Sequence of chain 1.A:
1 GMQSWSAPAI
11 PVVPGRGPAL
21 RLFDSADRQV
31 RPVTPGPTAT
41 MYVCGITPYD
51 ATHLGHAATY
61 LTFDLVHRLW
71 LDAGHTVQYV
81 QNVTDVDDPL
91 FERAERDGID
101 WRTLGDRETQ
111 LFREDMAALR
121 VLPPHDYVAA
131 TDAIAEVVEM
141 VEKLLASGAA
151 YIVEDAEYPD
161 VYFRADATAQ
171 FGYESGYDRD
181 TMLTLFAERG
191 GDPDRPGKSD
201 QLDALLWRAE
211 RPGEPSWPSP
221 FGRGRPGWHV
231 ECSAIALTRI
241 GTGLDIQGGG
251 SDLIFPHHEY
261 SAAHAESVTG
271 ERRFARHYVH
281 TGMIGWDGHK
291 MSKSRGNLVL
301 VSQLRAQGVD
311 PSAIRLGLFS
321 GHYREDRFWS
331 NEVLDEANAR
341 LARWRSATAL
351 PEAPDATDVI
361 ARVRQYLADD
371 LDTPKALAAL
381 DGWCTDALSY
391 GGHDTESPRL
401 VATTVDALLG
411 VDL

This protein binds this small molecule.
Small molecule (SMILES): COc1ccc(-c2cccc(S(=O)(=O)NC(=O)[C@@H](N)CS)c2)cn1

Binding-site contacts:
Ligand atom C3 contacts residue ZN1 of chain 1.D at 3.5 Å.
Ligand atom S3 contacts residue CYS44 of chain 1.A at 3.6 Å.
Ligand atom O1 contacts residue LEU253 of chain 1.A at 3.9 Å.
Ligand atom C8 contacts residue THR59 of chain 1.A at 3.4 Å.
Ligand atom O4A contacts residue LYS290 of chain 1.A at 3.1 Å (salt-bridge).
Ligand atom N1 contacts residue GLY45 of chain 1.A at 3.3 Å (h-bond).
Ligand atom C15 contacts residue LYS290 of chain 1.A at 3.8 Å.
Ligand atom S3 contacts residue CYS232 of chain 1.A at 3.5 Å (h-bond).
Ligand atom C10 contacts residue HIS56 of chain 1.A at 3.5 Å.
Ligand atom C2 contacts residue GLY45 of chain 1.A at 3.3 Å.
Ligand atom N1 contacts residue THR47 of chain 1.A at 3.2 Å (h-bond).
Ligand atom C5 contacts residue HIS56 of chain 1.A at 3.7 Å.
Ligand atom O17 contacts residue MET283 of chain 1.A at 3.6 Å.
Ligand atom C3 contacts residue CYS44 of chain 1.A at 3.5 Å (hydrophobic).
Ligand atom C12 contacts residue GLY55 of chain 1.A at 3.6 Å.
Ligand atom C1 contacts residue GLY45 of chain 1.A at 3.6 Å.
Ligand atom N2 contacts residue ILE46 of chain 1.A at 3.3 Å.
Ligand atom O4B contacts residue HIS56 of chain 1.A at 3.0 Å (h-bond).
Ligand atom N2 contacts residue THR47 of chain 1.A at 2.9 Å (h-bond).
Ligand atom C10 contacts residue TYR60 of chain 1.A at 3.4 Å (hydrophobic).
Ligand atom S3 contacts residue ZN1 of chain 1.D at 2.3 Å.
Ligand atom C16 contacts residue ASP252 of chain 1.A at 3.6 Å.
Ligand atom N2 contacts residue THR84 of chain 1.A at 2.9 Å (h-bond).
Ligand atom S4 contacts residue THR47 of chain 1.A at 3.7 Å.
Ligand atom N13 contacts residue GLY282 of chain 1.A at 3.4 Å.
Ligand atom O4B contacts residue ILE46 of chain 1.A at 3.5 Å.
Ligand atom N1 contacts residue ILE46 of chain 1.A at 3.8 Å.
Ligand atom N2 contacts residue GLY45 of chain 1.A at 2.8 Å (h-bond).
Ligand atom C2 contacts residue THR47 of chain 1.A at 3.6 Å.
Ligand atom C9 contacts residue TYR60 of chain 1.A at 3.4 Å (hydrophobic).
Ligand atom S3 contacts residue THR84 of chain 1.A at 3.3 Å (h-bond).
Ligand atom O4B contacts residue THR47 of chain 1.A at 3.0 Å (h-bond).
Ligand atom S3 contacts residue HIS257 of chain 1.A at 3.8 Å.
Ligand atom N13 contacts residue MET283 of chain 1.A at 3.2 Å (h-bond).
Ligand atom C9 contacts residue HIS56 of chain 1.A at 3.7 Å.
Ligand atom C16 contacts residue LYS290 of chain 1.A at 3.8 Å.
Ligand atom C3 contacts residue GLY45 of chain 1.A at 3.3 Å.
Ligand atom C2 contacts residue THR84 of chain 1.A at 3.8 Å.
Ligand atom S3 contacts residue ASN82 of chain 1.A at 3.5 Å (h-bond).
Ligand atom S3 contacts residue TRP228 of chain 1.A at 3.3 Å (h-bond).